Binding-site contacts:
Ligand atom C1 contacts residue ASN294 of chain 2.A at 1.4 Å.
Ligand atom C6 contacts residue SER296 of chain 2.A at 3.9 Å.
Ligand atom C8 contacts residue ASN294 of chain 2.A at 4.5 Å.
Ligand atom N2 contacts residue ASN294 of chain 2.A at 3.0 Å (h-bond).
Ligand atom C4 contacts residue ASN294 of chain 2.A at 4.2 Å.
Ligand atom C5 contacts residue ASN294 of chain 2.A at 3.6 Å.
Ligand atom C2 contacts residue ASN294 of chain 2.A at 2.5 Å.
Ligand atom O5 contacts residue ASN294 of chain 2.A at 2.3 Å (h-bond).
Ligand atom C3 contacts residue ASN294 of chain 2.A at 3.8 Å.
Ligand atom O6 contacts residue LEU297 of chain 2.A at 3.7 Å.
Ligand atom C1 contacts residue SER296 of chain 2.A at 3.2 Å.
Ligand atom C5 contacts residue SER296 of chain 2.A at 3.4 Å.
Ligand atom O5 contacts residue SER296 of chain 2.A at 2.9 Å (h-bond).
Ligand atom O7 contacts residue ASN294 of chain 2.A at 3.1 Å (h-bond).
Ligand atom C7 contacts residue ASN294 of chain 2.A at 3.2 Å.
Ligand atom C6 contacts residue LEU297 of chain 2.A at 4.2 Å (hydrophobic).

Sequence of chain 2.A:
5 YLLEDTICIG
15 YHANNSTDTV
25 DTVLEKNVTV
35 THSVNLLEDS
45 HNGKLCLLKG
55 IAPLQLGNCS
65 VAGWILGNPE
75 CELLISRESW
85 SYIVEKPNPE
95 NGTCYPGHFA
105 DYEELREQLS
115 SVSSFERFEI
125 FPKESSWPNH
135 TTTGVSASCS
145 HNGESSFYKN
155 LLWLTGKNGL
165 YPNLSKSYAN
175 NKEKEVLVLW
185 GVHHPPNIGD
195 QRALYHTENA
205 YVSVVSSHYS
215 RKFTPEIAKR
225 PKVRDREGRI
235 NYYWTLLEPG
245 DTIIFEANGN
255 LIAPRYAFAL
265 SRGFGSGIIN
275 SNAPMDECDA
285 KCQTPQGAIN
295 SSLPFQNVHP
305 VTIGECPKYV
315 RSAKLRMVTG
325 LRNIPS

The protein below binds the small molecule below.
Small molecule (SMILES): CC(=O)N[C@@H]1[C@@H](O)[C@H](O)[C@@H](CO)O[C@H]1O